The small molecule below binds the protein below.
Small molecule (SMILES): O=c1ccn2c(n1)O[C@H]1[C@H](O)[C@@H](CO)O[C@H]12

Binding-site contacts:
Ligand atom N3 contacts residue TYR195 of chain 1.D at 3.3 Å (h-bond).
Ligand atom C3' contacts residue GLU198 of chain 1.D at 3.5 Å.
Ligand atom C5' contacts residue HIS8 of chain 1.B at 3.3 Å.
Ligand atom C2 contacts residue TYR195 of chain 1.D at 3.9 Å (hydrophobic).
Ligand atom C5 contacts residue PHE162 of chain 1.D at 3.9 Å (hydrophobic).
Ligand atom O4 contacts residue TYR195 of chain 1.D at 4.1 Å.
Ligand atom N1 contacts residue THR94 of chain 1.D at 3.3 Å (h-bond).
Ligand atom C6 contacts residue THR94 of chain 1.D at 3.7 Å.
Ligand atom C4 contacts residue GLN166 of chain 1.D at 4.0 Å.
Ligand atom O5' contacts residue PHE7 of chain 1.B at 4.0 Å.
Ligand atom N3 contacts residue GLU196 of chain 1.D at 3.8 Å.
Ligand atom C2 contacts residue GLU196 of chain 1.D at 3.5 Å.
Ligand atom O4' contacts residue THR94 of chain 1.D at 3.5 Å (h-bond).
Ligand atom C5 contacts residue ILE220 of chain 1.D at 4.2 Å (hydrophobic).
Ligand atom C5 contacts residue THR95 of chain 1.D at 4.1 Å.
Ligand atom C6 contacts residue THR95 of chain 1.D at 4.2 Å.
Ligand atom O4 contacts residue GLN166 of chain 1.D at 3.3 Å (h-bond).
Ligand atom O5' contacts residue HIS8 of chain 1.B at 3.1 Å (h-bond).
Ligand atom O3' contacts residue ILE69 of chain 1.D at 3.8 Å.
Ligand atom C2' contacts residue MET197 of chain 1.D at 4.1 Å (hydrophobic).
Ligand atom O3' contacts residue MET197 of chain 1.D at 4.2 Å.
Ligand atom C5' contacts residue PHE162 of chain 1.D at 4.1 Å (hydrophobic).
Ligand atom C4' contacts residue ARG48 of chain 1.B at 3.8 Å.
Ligand atom C2' contacts residue GLU198 of chain 1.D at 3.4 Å.
Ligand atom O4 contacts residue PHE162 of chain 1.D at 4.0 Å.
Ligand atom O2 contacts residue MET197 of chain 1.D at 3.4 Å.
Ligand atom C2 contacts residue THR94 of chain 1.D at 4.0 Å.
Ligand atom C4 contacts residue GLY96 of chain 1.D at 3.8 Å.
Ligand atom O2 contacts residue GLU196 of chain 1.D at 3.7 Å.
Ligand atom N3 contacts residue GLN166 of chain 1.D at 3.5 Å (h-bond).
Ligand atom O4' contacts residue ARG48 of chain 1.B at 3.8 Å.
Ligand atom O3' contacts residue GLU198 of chain 1.D at 2.7 Å (salt-bridge).
Ligand atom O4 contacts residue ARG168 of chain 1.D at 4.0 Å.
Ligand atom O5' contacts residue PHE162 of chain 1.D at 3.8 Å.
Ligand atom C5 contacts residue GLY96 of chain 1.D at 4.0 Å.
Ligand atom C4 contacts residue TYR195 of chain 1.D at 3.9 Å (hydrophobic).
Ligand atom C4 contacts residue PHE162 of chain 1.D at 3.8 Å (hydrophobic).
Ligand atom O4 contacts residue GLY96 of chain 1.D at 3.6 Å.
Ligand atom C3' contacts residue MET197 of chain 1.D at 4.0 Å (hydrophobic).
Ligand atom C1' contacts residue THR94 of chain 1.D at 3.2 Å.

Sequence of chain 1.D:
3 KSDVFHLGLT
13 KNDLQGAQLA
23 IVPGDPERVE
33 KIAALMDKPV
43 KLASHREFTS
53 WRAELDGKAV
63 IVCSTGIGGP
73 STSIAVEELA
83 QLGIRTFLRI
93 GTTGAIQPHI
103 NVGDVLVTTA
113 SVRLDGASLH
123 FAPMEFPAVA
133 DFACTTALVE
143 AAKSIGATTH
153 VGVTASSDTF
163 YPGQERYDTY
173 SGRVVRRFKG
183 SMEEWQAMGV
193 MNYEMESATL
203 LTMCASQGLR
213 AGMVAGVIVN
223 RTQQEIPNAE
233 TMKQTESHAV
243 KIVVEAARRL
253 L

Sequence of chain 1.B:
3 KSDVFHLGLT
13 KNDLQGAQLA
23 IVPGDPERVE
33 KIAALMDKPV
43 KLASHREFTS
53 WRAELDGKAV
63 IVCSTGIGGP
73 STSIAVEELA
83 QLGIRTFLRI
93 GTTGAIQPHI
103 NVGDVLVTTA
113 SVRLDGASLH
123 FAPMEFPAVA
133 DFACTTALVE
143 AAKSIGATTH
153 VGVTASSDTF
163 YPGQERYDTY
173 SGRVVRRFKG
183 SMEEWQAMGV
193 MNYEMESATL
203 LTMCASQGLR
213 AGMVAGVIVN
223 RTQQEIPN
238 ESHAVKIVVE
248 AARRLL